Binding-site contacts:
Ligand atom C2 contacts residue ASN154 of chain 36.C at 3.5 Å.
Ligand atom N2 contacts residue ASN154 of chain 36.C at 3.8 Å.
Ligand atom N2 contacts residue THR156 of chain 36.C at 3.6 Å (h-bond).
Ligand atom O6 contacts residue MET151 of chain 36.C at 3.4 Å.
Ligand atom C2 contacts residue THR156 of chain 36.C at 4.2 Å.
Ligand atom C7 contacts residue ASN154 of chain 36.C at 3.3 Å.
Ligand atom C8 contacts residue THR156 of chain 36.C at 4.0 Å.
Ligand atom O5 contacts residue ASN154 of chain 36.C at 4.0 Å.
Ligand atom C8 contacts residue ASN154 of chain 36.C at 3.6 Å.
Ligand atom C6 contacts residue MET151 of chain 36.C at 4.5 Å (hydrophobic).
Ligand atom C1 contacts residue ASN154 of chain 36.C at 3.4 Å.
Ligand atom O7 contacts residue ASN154 of chain 36.C at 2.6 Å (h-bond).
Ligand atom C7 contacts residue THR156 of chain 36.C at 3.9 Å.
Ligand atom C1 contacts residue THR156 of chain 36.C at 3.6 Å.

Sequence of chain 36.C:
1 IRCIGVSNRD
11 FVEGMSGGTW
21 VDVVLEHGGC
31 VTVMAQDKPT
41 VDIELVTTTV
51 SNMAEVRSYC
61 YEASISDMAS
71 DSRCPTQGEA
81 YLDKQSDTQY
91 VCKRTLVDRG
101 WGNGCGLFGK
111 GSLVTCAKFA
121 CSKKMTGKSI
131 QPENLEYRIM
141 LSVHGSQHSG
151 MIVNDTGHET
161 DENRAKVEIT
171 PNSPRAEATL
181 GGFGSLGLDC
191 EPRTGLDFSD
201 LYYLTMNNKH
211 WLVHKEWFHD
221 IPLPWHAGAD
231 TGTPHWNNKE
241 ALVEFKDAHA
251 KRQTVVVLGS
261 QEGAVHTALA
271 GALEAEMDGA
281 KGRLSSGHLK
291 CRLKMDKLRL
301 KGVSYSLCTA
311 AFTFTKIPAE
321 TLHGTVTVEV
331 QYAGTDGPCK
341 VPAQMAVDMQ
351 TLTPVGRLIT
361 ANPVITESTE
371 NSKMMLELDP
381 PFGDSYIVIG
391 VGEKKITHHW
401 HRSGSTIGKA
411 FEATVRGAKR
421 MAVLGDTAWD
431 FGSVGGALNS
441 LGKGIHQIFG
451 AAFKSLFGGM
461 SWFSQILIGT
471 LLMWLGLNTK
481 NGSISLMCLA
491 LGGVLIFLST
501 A

This small molecule binds to this protein.
Small molecule (SMILES): CC(=O)N[C@H]1[C@H](O[C@H]2[C@H](O)[C@@H](NC(C)=O)CO[C@@H]2CO)O[C@H](CO)[C@@H](O)[C@@H]1O